This protein binds this small molecule.
Small molecule (SMILES): Nc1ncnc2c1ncn2[C@@H]1O[C@H](COP(=O)(O)OP(=O)(O)OP(O)(O)=S)[C@@H](O)[C@H]1O

Binding-site contacts:
Ligand atom C5' contacts residue GLY457 of chain 1.D at 3.4 Å.
Ligand atom N3 contacts residue GLY457 of chain 1.D at 3.3 Å (h-bond).
Ligand atom N6 contacts residue ILE418 of chain 1.D at 2.2 Å (h-bond).
Ligand atom O2' contacts residue GLU460 of chain 1.D at 3.0 Å (salt-bridge).
Ligand atom S1G contacts residue MG1 of chain 1.DA at 3.1 Å.
Ligand atom C1' contacts residue GLY457 of chain 1.D at 3.7 Å.
Ligand atom O2B contacts residue THR454 of chain 1.D at 2.4 Å (h-bond).
Ligand atom C8 contacts residue GLU460 of chain 1.D at 3.0 Å.
Ligand atom S1G contacts residue LYS458 of chain 1.D at 3.5 Å.
Ligand atom N3 contacts residue VAL456 of chain 1.D at 3.2 Å.
Ligand atom O2B contacts residue GLY455 of chain 1.D at 3.8 Å.
Ligand atom C2 contacts residue VAL456 of chain 1.D at 3.1 Å (hydrophobic).
Ligand atom C4' contacts residue GLY457 of chain 1.D at 3.7 Å.
Ligand atom C4' contacts residue VAL658 of chain 1.D at 3.7 Å (hydrophobic).
Ligand atom C6 contacts residue VAL456 of chain 1.D at 3.4 Å (hydrophobic).
Ligand atom PG contacts residue MG1 of chain 1.DA at 3.2 Å.
Ligand atom O3B contacts residue THR459 of chain 1.D at 3.3 Å.
Ligand atom C5 contacts residue VAL456 of chain 1.D at 3.5 Å (hydrophobic).
Ligand atom O3A contacts residue MG1 of chain 1.DA at 3.5 Å.
Ligand atom O3B contacts residue MG1 of chain 1.DA at 2.2 Å.
Ligand atom C2' contacts residue GLU460 of chain 1.D at 3.1 Å.
Ligand atom PB contacts residue MG1 of chain 1.DA at 2.8 Å.
Ligand atom N7 contacts residue VAL417 of chain 1.D at 3.8 Å.
Ligand atom C4 contacts residue VAL456 of chain 1.D at 3.4 Å (hydrophobic).
Ligand atom N6 contacts residue GLN420 of chain 1.D at 3.2 Å (h-bond).
Ligand atom O2B contacts residue LYS458 of chain 1.D at 3.5 Å (salt-bridge).
Ligand atom O2B contacts residue MG1 of chain 1.DA at 2.5 Å.
Ligand atom N1 contacts residue VAL456 of chain 1.D at 3.2 Å (h-bond).
Ligand atom N7 contacts residue GLU460 of chain 1.D at 3.5 Å.
Ligand atom N9 contacts residue GLY457 of chain 1.D at 3.6 Å.
Ligand atom C1' contacts residue ILE618 of chain 1.D at 3.6 Å (hydrophobic).
Ligand atom N7 contacts residue ILE418 of chain 1.D at 3.5 Å (h-bond).
Ligand atom S1G contacts residue THR454 of chain 1.D at 3.5 Å.
Ligand atom C6 contacts residue ILE418 of chain 1.D at 3.4 Å (hydrophobic).
Ligand atom C6 contacts residue GLN420 of chain 1.D at 3.5 Å.
Ligand atom O4' contacts residue VAL658 of chain 1.D at 3.5 Å.
Ligand atom C4 contacts residue GLY457 of chain 1.D at 3.5 Å.
Ligand atom O4' contacts residue GLY457 of chain 1.D at 3.0 Å (h-bond).
Ligand atom N1 contacts residue GLN420 of chain 1.D at 3.5 Å (h-bond).
Ligand atom O2G contacts residue THR454 of chain 1.D at 3.1 Å.

Sequence of chain 1.D:
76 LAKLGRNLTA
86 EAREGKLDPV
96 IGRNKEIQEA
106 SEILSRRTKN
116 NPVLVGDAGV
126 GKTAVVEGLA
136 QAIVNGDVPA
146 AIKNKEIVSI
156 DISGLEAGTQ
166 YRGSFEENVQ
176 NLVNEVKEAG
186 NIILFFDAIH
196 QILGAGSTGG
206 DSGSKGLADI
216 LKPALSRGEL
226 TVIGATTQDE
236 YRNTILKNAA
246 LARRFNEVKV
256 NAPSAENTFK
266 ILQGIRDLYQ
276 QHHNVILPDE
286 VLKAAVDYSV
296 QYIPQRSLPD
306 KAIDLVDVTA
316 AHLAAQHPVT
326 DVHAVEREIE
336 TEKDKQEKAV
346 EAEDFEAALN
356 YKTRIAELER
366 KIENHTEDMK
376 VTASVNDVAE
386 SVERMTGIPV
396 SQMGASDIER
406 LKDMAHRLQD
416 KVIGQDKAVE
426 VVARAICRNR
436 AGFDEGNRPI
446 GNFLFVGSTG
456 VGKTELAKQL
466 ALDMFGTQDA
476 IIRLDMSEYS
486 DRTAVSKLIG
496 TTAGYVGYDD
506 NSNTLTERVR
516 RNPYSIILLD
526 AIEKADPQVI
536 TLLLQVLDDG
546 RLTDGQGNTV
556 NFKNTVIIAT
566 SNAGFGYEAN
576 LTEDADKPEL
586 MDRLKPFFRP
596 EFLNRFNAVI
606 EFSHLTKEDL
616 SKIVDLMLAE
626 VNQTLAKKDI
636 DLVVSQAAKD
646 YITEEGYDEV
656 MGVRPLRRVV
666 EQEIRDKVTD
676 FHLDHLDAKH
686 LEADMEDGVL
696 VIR